Binding-site contacts:
Ligand atom O1 contacts residue ASN86 of chain 1.D at 1.6 Å (h-bond).
Ligand atom C8 contacts residue SER88 of chain 1.D at 2.1 Å.
Ligand atom O1 contacts residue TYR85 of chain 1.D at 3.9 Å.
Ligand atom O6 contacts residue GLY121 of chain 1.E at 3.1 Å.
Ligand atom O7 contacts residue ASN86 of chain 1.D at 1.9 Å (h-bond).
Ligand atom C7 contacts residue SER88 of chain 1.D at 3.0 Å.
Ligand atom C7 contacts residue GLN87 of chain 1.D at 3.0 Å.
Ligand atom C1 contacts residue ASN86 of chain 1.D at 2.8 Å.
Ligand atom C6 contacts residue CYS120 of chain 1.E at 3.3 Å (hydrophobic).
Ligand atom O6 contacts residue PRO122 of chain 1.E at 3.9 Å.
Ligand atom N2 contacts residue GLN87 of chain 1.D at 4.2 Å.
Ligand atom O6 contacts residue CYS120 of chain 1.E at 3.4 Å (h-bond).
Ligand atom O5 contacts residue ASN86 of chain 1.D at 3.9 Å.
Ligand atom C8 contacts residue ASN86 of chain 1.D at 3.1 Å.
Ligand atom O7 contacts residue SER88 of chain 1.D at 3.1 Å (h-bond).
Ligand atom C2 contacts residue ASN86 of chain 1.D at 3.1 Å.
Ligand atom O1 contacts residue GLN87 of chain 1.D at 3.8 Å.
Ligand atom N2 contacts residue SER88 of chain 1.D at 4.2 Å.
Ligand atom O7 contacts residue GLN87 of chain 1.D at 2.8 Å.
Ligand atom C8 contacts residue GLN87 of chain 1.D at 2.4 Å.
Ligand atom O3 contacts residue PRO122 of chain 1.E at 4.4 Å.
Ligand atom N2 contacts residue ASN86 of chain 1.D at 2.8 Å (h-bond).
Ligand atom C7 contacts residue ASN86 of chain 1.D at 2.2 Å.
Ligand atom C6 contacts residue GLY121 of chain 1.E at 3.5 Å.

Sequence of chain 1.D:
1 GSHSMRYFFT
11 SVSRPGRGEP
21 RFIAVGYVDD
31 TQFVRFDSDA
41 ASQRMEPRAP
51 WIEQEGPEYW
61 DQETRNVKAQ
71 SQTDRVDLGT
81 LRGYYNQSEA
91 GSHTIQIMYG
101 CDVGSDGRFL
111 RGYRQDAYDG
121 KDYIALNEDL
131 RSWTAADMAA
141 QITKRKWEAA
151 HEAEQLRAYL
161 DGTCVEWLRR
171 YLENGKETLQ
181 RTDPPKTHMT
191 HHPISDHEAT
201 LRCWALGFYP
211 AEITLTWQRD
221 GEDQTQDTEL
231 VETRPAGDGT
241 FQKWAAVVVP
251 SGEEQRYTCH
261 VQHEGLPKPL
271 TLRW

The small molecule below binds the protein below.
Small molecule (SMILES): CC(=O)N[C@@H]1[C@@H](O)[C@H](O[C@@H]2O[C@H](CO)[C@@H](O)[C@H](O)[C@H]2NC(C)=O)[C@@H](CO)O[C@H]1O

Sequence of chain 1.E:
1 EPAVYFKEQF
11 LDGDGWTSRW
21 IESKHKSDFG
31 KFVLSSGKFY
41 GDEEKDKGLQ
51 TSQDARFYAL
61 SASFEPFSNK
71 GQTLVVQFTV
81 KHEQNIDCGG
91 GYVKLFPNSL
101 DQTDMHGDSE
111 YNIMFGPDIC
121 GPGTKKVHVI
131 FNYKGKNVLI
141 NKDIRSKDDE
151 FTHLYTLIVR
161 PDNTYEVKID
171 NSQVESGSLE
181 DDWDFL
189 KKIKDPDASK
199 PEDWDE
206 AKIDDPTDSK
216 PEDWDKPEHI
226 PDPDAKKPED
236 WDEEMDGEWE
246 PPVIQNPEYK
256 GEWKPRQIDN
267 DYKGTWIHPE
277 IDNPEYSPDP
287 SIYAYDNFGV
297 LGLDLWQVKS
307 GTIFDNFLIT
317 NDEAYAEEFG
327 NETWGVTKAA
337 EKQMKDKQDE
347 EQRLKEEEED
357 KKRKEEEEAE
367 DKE